Sequence of chain 1.B:
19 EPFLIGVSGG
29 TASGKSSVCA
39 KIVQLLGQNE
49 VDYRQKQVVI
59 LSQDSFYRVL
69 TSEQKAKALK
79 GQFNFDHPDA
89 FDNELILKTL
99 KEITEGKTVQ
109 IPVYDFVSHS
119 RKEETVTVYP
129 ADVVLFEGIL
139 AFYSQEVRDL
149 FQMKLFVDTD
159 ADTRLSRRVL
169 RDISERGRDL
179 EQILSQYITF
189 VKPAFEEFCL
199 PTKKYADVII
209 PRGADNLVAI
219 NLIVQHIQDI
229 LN

Binding-site contacts:
Ligand atom N4 contacts residue ALA159 of chain 1.C at 4.0 Å.
Ligand atom C16 contacts residue ASP158 of chain 1.A at 3.8 Å.
Ligand atom C3 contacts residue ALA159 of chain 1.C at 3.5 Å (hydrophobic).
Ligand atom C2 contacts residue ALA159 of chain 1.A at 3.5 Å (hydrophobic).
Ligand atom N5 contacts residue GLU194 of chain 1.C at 3.9 Å.
Ligand atom O1 contacts residue ASP160 of chain 1.A at 2.6 Å (salt-bridge).
Ligand atom N1 contacts residue ALA159 of chain 1.A at 4.1 Å.
Ligand atom C3 contacts residue ALA159 of chain 1.A at 3.7 Å (hydrophobic).
Ligand atom C11 contacts residue GLU194 of chain 1.A at 3.6 Å.
Ligand atom C9 contacts residue ASP158 of chain 1.C at 3.4 Å.
Ligand atom C15 contacts residue ASP158 of chain 1.A at 3.8 Å.
Ligand atom O2 contacts residue GLU194 of chain 1.C at 3.5 Å.
Ligand atom C5 contacts residue ASP160 of chain 1.C at 3.2 Å.
Ligand atom N4 contacts residue ASP158 of chain 1.C at 4.0 Å.
Ligand atom C10 contacts residue ASP158 of chain 1.C at 3.4 Å.
Ligand atom C5 contacts residue ALA159 of chain 1.A at 3.4 Å (hydrophobic).
Ligand atom F1 contacts residue ASP158 of chain 1.C at 4.0 Å.
Ligand atom C2 contacts residue ALA159 of chain 1.C at 3.6 Å (hydrophobic).
Ligand atom N3 contacts residue ASP158 of chain 1.C at 3.5 Å.
Ligand atom C7 contacts residue ASP158 of chain 1.C at 3.6 Å.
Ligand atom C6 contacts residue ASP158 of chain 1.C at 3.5 Å.
Ligand atom C12 contacts residue GLU194 of chain 1.C at 3.4 Å.
Ligand atom C3 contacts residue ASP160 of chain 1.C at 4.2 Å.
Ligand atom O1 contacts residue ALA159 of chain 1.C at 3.7 Å.
Ligand atom C11 contacts residue ASP158 of chain 1.C at 3.4 Å.
Ligand atom C13 contacts residue GLU194 of chain 1.C at 3.4 Å.
Ligand atom C4 contacts residue ALA159 of chain 1.C at 4.2 Å (hydrophobic).
Ligand atom N3 contacts residue ASP160 of chain 1.C at 3.3 Å (salt-bridge).
Ligand atom O1 contacts residue ASP158 of chain 1.A at 3.7 Å.
Ligand atom C8 contacts residue ASP158 of chain 1.C at 3.5 Å.
Ligand atom O1 contacts residue ALA159 of chain 1.A at 3.0 Å (h-bond).
Ligand atom N1 contacts residue ASP158 of chain 1.A at 3.9 Å.
Ligand atom C2 contacts residue ASP160 of chain 1.A at 3.7 Å.
Ligand atom C13 contacts residue LEU198 of chain 1.C at 4.1 Å (hydrophobic).
Ligand atom C12 contacts residue ASP158 of chain 1.A at 4.0 Å.
Ligand atom BR1 contacts residue LYS201 of chain 1.B at 3.1 Å.
Ligand atom N3 contacts residue ALA159 of chain 1.C at 3.6 Å (h-bond).
Ligand atom C5 contacts residue ALA159 of chain 1.C at 3.6 Å (hydrophobic).
Ligand atom O2 contacts residue LEU198 of chain 1.C at 3.1 Å.
Ligand atom C10 contacts residue GLU194 of chain 1.A at 4.0 Å.

Sequence of chain 1.A:
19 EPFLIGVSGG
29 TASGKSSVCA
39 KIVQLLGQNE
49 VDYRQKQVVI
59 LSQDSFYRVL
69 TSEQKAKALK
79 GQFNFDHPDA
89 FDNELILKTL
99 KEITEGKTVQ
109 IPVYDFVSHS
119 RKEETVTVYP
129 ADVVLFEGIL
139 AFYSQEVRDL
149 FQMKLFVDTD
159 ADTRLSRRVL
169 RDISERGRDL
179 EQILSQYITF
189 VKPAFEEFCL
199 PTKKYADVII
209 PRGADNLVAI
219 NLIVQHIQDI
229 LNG

This protein binds this small molecule.
Small molecule (SMILES): O=C(CSc1nc2c(cnn2-c2ccc(F)cc2)c(=O)[nH]1)Nc1ccc(Br)cc1

Sequence of chain 1.C:
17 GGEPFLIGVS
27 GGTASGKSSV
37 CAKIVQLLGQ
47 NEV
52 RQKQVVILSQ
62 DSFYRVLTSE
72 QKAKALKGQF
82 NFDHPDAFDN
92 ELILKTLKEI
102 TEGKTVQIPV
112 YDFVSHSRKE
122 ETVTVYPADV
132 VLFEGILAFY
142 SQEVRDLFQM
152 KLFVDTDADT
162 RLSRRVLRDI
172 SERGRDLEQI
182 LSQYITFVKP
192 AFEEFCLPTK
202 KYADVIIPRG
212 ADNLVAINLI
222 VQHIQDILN